Binding-site contacts:
Ligand atom CE3 contacts residue HIS32 of chain 1.M at 3.8 Å.
Ligand atom O contacts residue GLY25 of chain 1.N at 3.1 Å (h-bond).
Ligand atom CA contacts residue GLY25 of chain 1.N at 3.8 Å.
Ligand atom N contacts residue ASP27 of chain 1.N at 2.9 Å (salt-bridge).
Ligand atom CB contacts residue SER51 of chain 1.N at 3.4 Å.
Ligand atom CD1 contacts residue ALA52 of chain 1.N at 4.0 Å (hydrophobic).
Ligand atom CD1 contacts residue GLN45 of chain 1.M at 3.6 Å.
Ligand atom O contacts residue SER51 of chain 1.N at 3.0 Å (h-bond).
Ligand atom O contacts residue THR23 of chain 1.N at 4.0 Å.
Ligand atom O contacts residue ARG24 of chain 1.N at 3.5 Å.
Ligand atom CE2 contacts residue ALA44 of chain 1.M at 3.9 Å (hydrophobic).
Ligand atom C contacts residue SER51 of chain 1.N at 3.6 Å.
Ligand atom C contacts residue THR47 of chain 1.M at 3.5 Å.
Ligand atom N contacts residue THR23 of chain 1.N at 2.8 Å (h-bond).
Ligand atom OXT contacts residue THR50 of chain 1.M at 3.1 Å (h-bond).
Ligand atom CB contacts residue THR28 of chain 1.N at 3.4 Å.
Ligand atom O contacts residue THR47 of chain 1.M at 3.5 Å (h-bond).
Ligand atom CH2 contacts residue GLY21 of chain 1.M at 3.6 Å.
Ligand atom CZ3 contacts residue GLY21 of chain 1.M at 3.8 Å.
Ligand atom CD1 contacts residue THR47 of chain 1.M at 3.8 Å.
Ligand atom N contacts residue THR28 of chain 1.N at 2.7 Å (h-bond).
Ligand atom OXT contacts residue THR47 of chain 1.M at 2.5 Å (h-bond).
Ligand atom C contacts residue GLY25 of chain 1.N at 3.5 Å.
Ligand atom N contacts residue GLY25 of chain 1.N at 3.1 Å (h-bond).
Ligand atom CZ2 contacts residue ILE53 of chain 1.M at 3.8 Å (hydrophobic).
Ligand atom CA contacts residue SER51 of chain 1.N at 4.0 Å.
Ligand atom CG contacts residue SER51 of chain 1.N at 3.7 Å.
Ligand atom NE1 contacts residue ALA44 of chain 1.M at 3.6 Å.
Ligand atom CZ2 contacts residue THR50 of chain 1.M at 4.0 Å.
Ligand atom CB contacts residue THR23 of chain 1.N at 3.8 Å.
Ligand atom CA contacts residue THR28 of chain 1.N at 3.1 Å.
Ligand atom OXT contacts residue HIS49 of chain 1.M at 4.0 Å.
Ligand atom CZ3 contacts residue HIS32 of chain 1.M at 4.0 Å.
Ligand atom CD1 contacts residue SER51 of chain 1.N at 3.3 Å.
Ligand atom CA contacts residue HIS31 of chain 1.M at 4.0 Å.
Ligand atom NE1 contacts residue GLN45 of chain 1.M at 2.8 Å (h-bond).
Ligand atom CA contacts residue THR23 of chain 1.N at 3.8 Å.
Ligand atom OXT contacts residue HIS31 of chain 1.M at 3.9 Å.
Ligand atom CE2 contacts residue GLN45 of chain 1.M at 3.9 Å.
Ligand atom CZ2 contacts residue ALA44 of chain 1.M at 3.9 Å (hydrophobic).

Sequence of chain 1.N:
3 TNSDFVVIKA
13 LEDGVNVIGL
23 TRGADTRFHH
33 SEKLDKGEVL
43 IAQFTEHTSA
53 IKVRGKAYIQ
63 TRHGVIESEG

Sequence of chain 1.M:
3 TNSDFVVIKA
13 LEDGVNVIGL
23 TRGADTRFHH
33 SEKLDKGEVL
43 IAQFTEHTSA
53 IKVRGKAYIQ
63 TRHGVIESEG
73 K

A protein and the small-molecule ligand that binds it are described below.
Small molecule (SMILES): N[C@@H](Cc1c[nH]c2ccccc12)C(=O)O